Binding-site contacts:
Ligand atom C8 contacts residue ASN295 of chain 1.A at 3.9 Å.
Ligand atom O7 contacts residue SER323 of chain 1.A at 3.4 Å (h-bond).
Ligand atom O7 contacts residue THR324 of chain 1.A at 3.8 Å.
Ligand atom C5 contacts residue ILE293 of chain 1.A at 4.5 Å (hydrophobic).
Ligand atom C7 contacts residue SER323 of chain 1.A at 4.0 Å.
Ligand atom C8 contacts residue TYR296 of chain 1.A at 4.4 Å (hydrophobic).
Ligand atom C7 contacts residue ASN295 of chain 1.A at 3.5 Å.
Ligand atom O5 contacts residue ASN295 of chain 1.A at 2.3 Å (h-bond).
Ligand atom N2 contacts residue ASN295 of chain 1.A at 2.9 Å (h-bond).
Ligand atom C6 contacts residue ARG570 of chain 1.A at 4.3 Å.
Ligand atom C2 contacts residue ASN295 of chain 1.A at 2.4 Å.
Ligand atom C1 contacts residue ILE293 of chain 1.A at 3.8 Å (hydrophobic).
Ligand atom C5 contacts residue ASN295 of chain 1.A at 3.6 Å.
Ligand atom C1 contacts residue ASN295 of chain 1.A at 1.4 Å.
Ligand atom O6 contacts residue ARG570 of chain 1.A at 3.5 Å.
Ligand atom O7 contacts residue ASN295 of chain 1.A at 3.8 Å.
Ligand atom C8 contacts residue MET322 of chain 1.A at 4.5 Å (hydrophobic).
Ligand atom O5 contacts residue ILE293 of chain 1.A at 3.9 Å.
Ligand atom C3 contacts residue ASN295 of chain 1.A at 3.7 Å.
Ligand atom C4 contacts residue ASN295 of chain 1.A at 4.2 Å.

The small molecule below binds the protein below.
Small molecule (SMILES): CC(=O)N[C@@H]1[C@@H](O)[C@H](O)[C@@H](CO)O[C@H]1O

Sequence of chain 1.A:
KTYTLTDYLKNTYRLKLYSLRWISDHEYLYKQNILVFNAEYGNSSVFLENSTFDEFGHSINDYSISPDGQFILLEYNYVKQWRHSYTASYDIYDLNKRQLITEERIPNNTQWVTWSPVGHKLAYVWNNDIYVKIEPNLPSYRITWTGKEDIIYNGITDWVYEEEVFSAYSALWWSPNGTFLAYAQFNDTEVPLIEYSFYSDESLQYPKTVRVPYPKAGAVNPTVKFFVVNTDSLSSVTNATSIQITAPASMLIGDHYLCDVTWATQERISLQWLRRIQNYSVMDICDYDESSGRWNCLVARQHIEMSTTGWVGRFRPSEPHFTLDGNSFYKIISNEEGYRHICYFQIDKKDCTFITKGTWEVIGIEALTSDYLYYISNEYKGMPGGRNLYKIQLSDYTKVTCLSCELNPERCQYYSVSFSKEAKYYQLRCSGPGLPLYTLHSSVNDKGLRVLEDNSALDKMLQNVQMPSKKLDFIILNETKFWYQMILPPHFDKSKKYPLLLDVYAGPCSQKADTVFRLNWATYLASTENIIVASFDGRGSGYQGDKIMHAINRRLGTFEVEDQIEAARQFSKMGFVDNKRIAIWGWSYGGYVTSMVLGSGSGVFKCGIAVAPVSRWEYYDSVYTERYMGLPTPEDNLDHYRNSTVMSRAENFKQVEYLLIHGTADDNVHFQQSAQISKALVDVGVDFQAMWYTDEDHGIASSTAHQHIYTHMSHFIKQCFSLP